Sequence of chain 1.B:
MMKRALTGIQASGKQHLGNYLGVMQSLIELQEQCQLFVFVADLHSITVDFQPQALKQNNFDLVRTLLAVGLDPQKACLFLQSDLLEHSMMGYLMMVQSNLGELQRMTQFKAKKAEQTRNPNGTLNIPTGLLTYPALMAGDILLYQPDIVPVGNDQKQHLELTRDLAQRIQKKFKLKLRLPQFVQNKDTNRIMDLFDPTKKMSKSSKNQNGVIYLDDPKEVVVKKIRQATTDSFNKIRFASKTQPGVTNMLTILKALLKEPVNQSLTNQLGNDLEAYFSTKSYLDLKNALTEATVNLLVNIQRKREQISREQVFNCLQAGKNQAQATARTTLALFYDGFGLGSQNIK

This protein binds this small molecule.
Small molecule (SMILES): Nc1ncnc2c1ncn2[C@@H]1O[C@H](COS(=O)(=O)NC(=O)[C@@H](N)Cc2c[nH]c3ccccc23)[C@@H](O)[C@H]1O

Binding-site contacts:
Ligand atom N1 contacts residue ILE193 of chain 1.B at 2.7 Å (h-bond).
Ligand atom CD2 contacts residue GLY10 of chain 1.B at 3.5 Å.
Ligand atom N6 contacts residue ILE193 of chain 1.B at 2.9 Å (h-bond).
Ligand atom C4 contacts residue GLY20 of chain 1.B at 3.3 Å.
Ligand atom N1 contacts residue ARG192 of chain 1.B at 3.2 Å.
Ligand atom CZ3 contacts residue VAL153 of chain 1.B at 3.5 Å (hydrophobic).
Ligand atom O3' contacts residue VAL25 of chain 1.B at 3.5 Å.
Ligand atom O2' contacts residue GLN157 of chain 1.B at 3.3 Å.
Ligand atom O2' contacts residue ASP156 of chain 1.B at 2.7 Å (salt-bridge).
Ligand atom N11 contacts residue ASP142 of chain 1.B at 3.3 Å (salt-bridge).
Ligand atom NH3 contacts residue SO41 of chain 1.I at 2.9 Å (h-bond).
Ligand atom CE2 contacts residue MET139 of chain 1.B at 3.4 Å (hydrophobic).
Ligand atom CB contacts residue GLY10 of chain 1.B at 3.3 Å.
Ligand atom O1S contacts residue LYS205 of chain 1.B at 3.5 Å (salt-bridge).
Ligand atom CA contacts residue GLN157 of chain 1.B at 3.5 Å.
Ligand atom O1S contacts residue GLN12 of chain 1.B at 2.9 Å (h-bond).
Ligand atom C contacts residue SO41 of chain 1.I at 3.5 Å.
Ligand atom N6 contacts residue MET203 of chain 1.B at 3.2 Å (h-bond).
Ligand atom C8 contacts residue SO41 of chain 1.H at 3.5 Å.
Ligand atom CD1 contacts residue HIS46 of chain 1.B at 3.3 Å.
Ligand atom N3 contacts residue GLY24 of chain 1.B at 3.5 Å.
Ligand atom O contacts residue GLN12 of chain 1.B at 2.9 Å (h-bond).
Ligand atom C2 contacts residue ASN191 of chain 1.B at 3.2 Å.
Ligand atom O3' contacts residue VAL153 of chain 1.B at 3.5 Å.
Ligand atom O5' contacts residue ASN21 of chain 1.B at 3.3 Å (h-bond).
Ligand atom N7 contacts residue LYS202 of chain 1.B at 3.3 Å.
Ligand atom O2' contacts residue GLY154 of chain 1.B at 3.0 Å (h-bond).
Ligand atom CE3 contacts residue GLY10 of chain 1.B at 3.1 Å.
Ligand atom C2 contacts residue GLY20 of chain 1.B at 3.2 Å.
Ligand atom N3 contacts residue GLY20 of chain 1.B at 3.0 Å (h-bond).
Ligand atom O contacts residue SO41 of chain 1.I at 3.3 Å (h-bond).
Ligand atom O2S contacts residue SO41 of chain 1.H at 3.3 Å (h-bond).
Ligand atom O3' contacts residue GLY154 of chain 1.B at 3.1 Å (h-bond).
Ligand atom NH3 contacts residue GLN157 of chain 1.B at 2.8 Å (h-bond).
Ligand atom O5' contacts residue SO41 of chain 1.H at 3.5 Å (h-bond).
Ligand atom N11 contacts residue MET139 of chain 1.B at 3.3 Å.
Ligand atom O4' contacts residue ASN21 of chain 1.B at 3.1 Å (h-bond).
Ligand atom CZ3 contacts residue GLY10 of chain 1.B at 3.2 Å.
Ligand atom C2 contacts residue THR190 of chain 1.B at 3.5 Å.
Ligand atom C8 contacts residue ASN21 of chain 1.B at 3.5 Å.